A protein and the small-molecule ligand that binds it are described below.
Small molecule (SMILES): CC(=O)N[C@@H]1[C@@H](O)[C@H](O)[C@@H](CO)O[C@H]1O

Binding-site contacts:
Ligand atom N2 contacts residue HIS74 of chain 3.B at 4.4 Å.
Ligand atom C4 contacts residue ASN75 of chain 3.B at 4.3 Å.
Ligand atom C7 contacts residue HIS74 of chain 3.B at 4.2 Å.
Ligand atom O5 contacts residue MET107 of chain 3.B at 3.9 Å.
Ligand atom C7 contacts residue ASN75 of chain 3.B at 4.1 Å.
Ligand atom O7 contacts residue ASN75 of chain 3.B at 4.4 Å.
Ligand atom O7 contacts residue HIS74 of chain 3.B at 3.5 Å (h-bond).
Ligand atom C5 contacts residue ASN75 of chain 3.B at 3.7 Å.
Ligand atom C1 contacts residue ASN75 of chain 3.B at 1.4 Å.
Ligand atom C1 contacts residue MET107 of chain 3.B at 4.1 Å (hydrophobic).
Ligand atom N2 contacts residue ASN75 of chain 3.B at 2.9 Å (h-bond).
Ligand atom O5 contacts residue ASN75 of chain 3.B at 2.4 Å (h-bond).
Ligand atom C2 contacts residue ASN75 of chain 3.B at 2.5 Å.
Ligand atom C3 contacts residue ASN75 of chain 3.B at 3.8 Å.

Sequence of chain 3.B:
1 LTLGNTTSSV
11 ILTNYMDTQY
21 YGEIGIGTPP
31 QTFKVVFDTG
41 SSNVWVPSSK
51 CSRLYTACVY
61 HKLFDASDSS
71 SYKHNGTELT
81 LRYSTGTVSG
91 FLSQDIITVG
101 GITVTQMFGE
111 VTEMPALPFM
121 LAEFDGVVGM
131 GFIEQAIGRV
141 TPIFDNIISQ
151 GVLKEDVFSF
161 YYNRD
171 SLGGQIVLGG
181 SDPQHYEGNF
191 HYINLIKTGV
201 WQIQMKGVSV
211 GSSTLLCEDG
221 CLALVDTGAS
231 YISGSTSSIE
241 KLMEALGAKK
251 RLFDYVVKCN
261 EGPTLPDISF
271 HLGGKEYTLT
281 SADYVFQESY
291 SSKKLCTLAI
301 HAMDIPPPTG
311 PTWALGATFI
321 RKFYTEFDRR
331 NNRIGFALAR